This protein binds this small molecule.
Small molecule (SMILES): CC(=O)N[C@H]1[C@H](O[C@H]2[C@H](O)[C@@H](NC(C)=O)CO[C@@H]2CO)O[C@H](CO)[C@@H](O)[C@@H]1O

Sequence of chain 1.D:
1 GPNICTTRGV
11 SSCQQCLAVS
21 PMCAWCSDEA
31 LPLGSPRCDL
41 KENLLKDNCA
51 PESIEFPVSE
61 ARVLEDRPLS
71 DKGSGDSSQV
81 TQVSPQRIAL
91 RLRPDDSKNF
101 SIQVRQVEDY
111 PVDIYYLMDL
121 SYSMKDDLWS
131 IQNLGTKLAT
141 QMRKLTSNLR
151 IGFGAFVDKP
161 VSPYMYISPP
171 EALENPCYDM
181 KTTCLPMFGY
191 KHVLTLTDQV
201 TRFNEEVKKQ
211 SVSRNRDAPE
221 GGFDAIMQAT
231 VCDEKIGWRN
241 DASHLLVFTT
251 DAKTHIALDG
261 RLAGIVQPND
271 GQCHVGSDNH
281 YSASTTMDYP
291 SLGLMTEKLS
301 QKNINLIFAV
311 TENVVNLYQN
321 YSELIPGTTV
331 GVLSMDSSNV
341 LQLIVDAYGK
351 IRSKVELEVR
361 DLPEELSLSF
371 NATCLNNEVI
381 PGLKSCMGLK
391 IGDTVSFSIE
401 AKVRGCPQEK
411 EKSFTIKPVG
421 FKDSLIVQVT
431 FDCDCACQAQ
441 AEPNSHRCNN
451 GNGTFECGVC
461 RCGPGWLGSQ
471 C

Binding-site contacts:
Ligand atom C8 contacts residue SER398 of chain 1.D at 3.5 Å.
Ligand atom C3 contacts residue ASN371 of chain 1.D at 3.7 Å.
Ligand atom O6 contacts residue NAG1 of chain 1.GA at 2.3 Å (h-bond).
Ligand atom C4 contacts residue ASN371 of chain 1.D at 4.1 Å.
Ligand atom O7 contacts residue SER398 of chain 1.D at 2.4 Å (h-bond).
Ligand atom C8 contacts residue SER369 of chain 1.D at 4.0 Å.
Ligand atom C8 contacts residue ASN371 of chain 1.D at 4.4 Å.
Ligand atom O3 contacts residue NAG1 of chain 1.GA at 4.5 Å.
Ligand atom C6 contacts residue NAG1 of chain 1.GA at 3.5 Å.
Ligand atom N2 contacts residue ASN371 of chain 1.D at 2.9 Å (h-bond).
Ligand atom C2 contacts residue ASN371 of chain 1.D at 2.4 Å.
Ligand atom C8 contacts residue GLU400 of chain 1.D at 3.2 Å.
Ligand atom O7 contacts residue ILE399 of chain 1.D at 4.3 Å.
Ligand atom C8 contacts residue ILE399 of chain 1.D at 3.2 Å (hydrophobic).
Ligand atom O5 contacts residue ASN371 of chain 1.D at 2.4 Å (h-bond).
Ligand atom C1 contacts residue ASN371 of chain 1.D at 1.4 Å.
Ligand atom C7 contacts residue ILE399 of chain 1.D at 4.4 Å (hydrophobic).
Ligand atom C7 contacts residue ASN371 of chain 1.D at 3.1 Å.
Ligand atom C5 contacts residue ASN371 of chain 1.D at 3.6 Å.
Ligand atom C8 contacts residue ASN99 of chain 1.D at 4.3 Å.
Ligand atom O7 contacts residue ASN371 of chain 1.D at 3.0 Å (h-bond).
Ligand atom C7 contacts residue SER398 of chain 1.D at 3.3 Å.
Ligand atom N2 contacts residue GLU400 of chain 1.D at 4.3 Å.